The protein below binds the small molecule below.
Small molecule (SMILES): C=C(C)[C@H]1CN[C@H](C(=O)O)[C@H]1CC(=O)O

Binding-site contacts:
Ligand atom CD1 contacts residue GLU9 of chain 1.A at 3.5 Å.
Ligand atom C contacts residue SER138 of chain 1.A at 3.2 Å.
Ligand atom CD2 contacts residue VAL134 of chain 1.A at 3.7 Å (hydrophobic).
Ligand atom O contacts residue GLY137 of chain 1.A at 3.8 Å.
Ligand atom CB contacts residue GLU189 of chain 1.A at 3.9 Å.
Ligand atom CG1 contacts residue VAL134 of chain 1.A at 3.4 Å (hydrophobic).
Ligand atom CB1 contacts residue VAL134 of chain 1.A at 4.0 Å (hydrophobic).
Ligand atom OXT contacts residue THR87 of chain 1.A at 3.1 Å (h-bond).
Ligand atom CD contacts residue TYR57 of chain 1.A at 3.4 Å (hydrophobic).
Ligand atom OD2 contacts residue THR139 of chain 1.A at 3.1 Å (h-bond).
Ligand atom CG2 contacts residue TYR57 of chain 1.A at 3.4 Å (hydrophobic).
Ligand atom C contacts residue ARG92 of chain 1.A at 3.5 Å.
Ligand atom N contacts residue PRO85 of chain 1.A at 3.0 Å (h-bond).
Ligand atom N contacts residue THR87 of chain 1.A at 3.3 Å (h-bond).
Ligand atom CD1 contacts residue THR170 of chain 1.A at 3.5 Å.
Ligand atom OXT contacts residue PRO85 of chain 1.A at 4.0 Å.
Ligand atom OD2 contacts residue VAL134 of chain 1.A at 3.5 Å.
Ligand atom N contacts residue GLU189 of chain 1.A at 3.1 Å (salt-bridge).
Ligand atom CG1 contacts residue THR139 of chain 1.A at 3.2 Å.
Ligand atom O contacts residue SER138 of chain 1.A at 3.0 Å (h-bond).
Ligand atom OD1 contacts residue THR139 of chain 1.A at 2.5 Å (h-bond).
Ligand atom C contacts residue THR87 of chain 1.A at 3.5 Å.
Ligand atom CA contacts residue GLU189 of chain 1.A at 3.2 Å.
Ligand atom CA contacts residue THR87 of chain 1.A at 3.3 Å.
Ligand atom OXT contacts residue SER138 of chain 1.A at 3.9 Å.
Ligand atom CA contacts residue SER138 of chain 1.A at 3.3 Å.
Ligand atom CD contacts residue PRO85 of chain 1.A at 3.2 Å (hydrophobic).
Ligand atom CD2 contacts residue TYR57 of chain 1.A at 3.8 Å (hydrophobic).
Ligand atom CG contacts residue TYR57 of chain 1.A at 3.7 Å (hydrophobic).
Ligand atom OD2 contacts residue GLY137 of chain 1.A at 3.6 Å.
Ligand atom OXT contacts residue ARG92 of chain 1.A at 2.8 Å (salt-bridge).
Ligand atom OXT contacts residue TYR57 of chain 1.A at 4.0 Å.
Ligand atom OD2 contacts residue SER138 of chain 1.A at 3.1 Å (h-bond).
Ligand atom CG1 contacts residue GLU189 of chain 1.A at 3.8 Å.
Ligand atom CD contacts residue GLU189 of chain 1.A at 3.9 Å.
Ligand atom OXT contacts residue LEU86 of chain 1.A at 4.0 Å.
Ligand atom CB1 contacts residue GLU189 of chain 1.A at 3.5 Å.
Ligand atom O contacts residue ARG92 of chain 1.A at 3.0 Å (salt-bridge).
Ligand atom OD1 contacts residue VAL134 of chain 1.A at 3.4 Å.
Ligand atom CD1 contacts residue TYR57 of chain 1.A at 3.5 Å (hydrophobic).

Sequence of chain 1.A:
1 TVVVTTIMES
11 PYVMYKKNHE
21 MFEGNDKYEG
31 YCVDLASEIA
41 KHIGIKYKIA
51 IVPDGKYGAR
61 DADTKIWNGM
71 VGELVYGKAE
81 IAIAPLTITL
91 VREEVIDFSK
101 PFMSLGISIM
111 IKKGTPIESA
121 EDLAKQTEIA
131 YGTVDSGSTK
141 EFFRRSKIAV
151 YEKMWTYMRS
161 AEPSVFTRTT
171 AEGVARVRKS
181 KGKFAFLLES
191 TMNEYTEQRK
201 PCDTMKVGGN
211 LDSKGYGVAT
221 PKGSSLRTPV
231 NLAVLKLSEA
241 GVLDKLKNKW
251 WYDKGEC